This protein binds this small molecule.
Small molecule (SMILES): Nc1ccn([C@@H]2O[C@H](CO[P](=O)(O)O[C@H]3[C@@H](O)[C@H](n4ccc(N)nc4=O)O[C@@H]3CO[P](=O)(O)O[C@H]3[C@@H](O)[C@H](n4cnc5c(N)ncnc54)O[C@@H]3CO[P](=O)(O)O[C@H]3[C@@H](O)[C@H](n4ccc(=O)[nH]c4=O)O[C@@H]3CO[P](=O)(O)O[C@H]3[C@@H](O)[C@H](n4cnc5c(N)ncnc54)O[C@@H]3CO[P](=O)(O)O[C@H]3[C@@H](O)[C@H](n4cc(C=O)c(N)nc4=O)O[C@@H]3CO[PH](=O)O)[C@@H](O)[C@H]2O)c(=O)n1

Binding-site contacts:
Ligand atom O2 contacts residue A3 of chain 1.V at 3.7 Å.
Ligand atom C2 contacts residue A1 of chain 1.V at 3.1 Å.
Ligand atom C4 contacts residue A3 of chain 1.V at 3.2 Å.
Ligand atom N3 contacts residue A1 of chain 1.V at 3.0 Å (h-bond).
Ligand atom N3 contacts residue A4 of chain 1.V at 4.0 Å.
Ligand atom N3 contacts residue U2 of chain 1.V at 3.7 Å.
Ligand atom O2 contacts residue A1 of chain 1.V at 2.8 Å (h-bond).
Ligand atom C2 contacts residue U2 of chain 1.V at 3.3 Å.
Ligand atom C2 contacts residue A3 of chain 1.V at 3.8 Å.
Ligand atom O2 contacts residue U2 of chain 1.V at 3.1 Å (h-bond).
Ligand atom N1 contacts residue U2 of chain 1.V at 2.7 Å (h-bond).
Ligand atom C5 contacts residue A3 of chain 1.V at 4.1 Å.
Ligand atom C4 contacts residue A1 of chain 1.V at 3.0 Å.
Ligand atom N7 contacts residue A1 of chain 1.V at 3.9 Å.
Ligand atom C6 contacts residue A3 of chain 1.V at 3.6 Å.
Ligand atom C1' contacts residue A1 of chain 1.V at 4.2 Å.
Ligand atom C8 contacts residue A1 of chain 1.V at 4.1 Å.
Ligand atom N4 contacts residue A4 of chain 1.V at 3.5 Å (h-bond).
Ligand atom C4 contacts residue A1 of chain 1.V at 3.3 Å.
Ligand atom C2 contacts residue A3 of chain 1.V at 4.0 Å.
Ligand atom N1 contacts residue A1 of chain 1.V at 3.2 Å.
Ligand atom N4 contacts residue A3 of chain 1.V at 2.8 Å (h-bond).
Ligand atom N6 contacts residue U2 of chain 1.V at 3.1 Å (h-bond).
Ligand atom C2 contacts residue A1 of chain 1.V at 3.1 Å.
Ligand atom C2 contacts residue U2 of chain 1.V at 3.7 Å.
Ligand atom C5 contacts residue A1 of chain 1.V at 4.4 Å.
Ligand atom O4 contacts residue U2 of chain 1.V at 4.2 Å.
Ligand atom N9 contacts residue A1 of chain 1.V at 3.7 Å.
Ligand atom C4 contacts residue A3 of chain 1.V at 4.3 Å.
Ligand atom C5 contacts residue A1 of chain 1.V at 3.6 Å.
Ligand atom N3 contacts residue A3 of chain 1.V at 2.7 Å (h-bond).
Ligand atom N3 contacts residue A1 of chain 1.V at 2.5 Å (h-bond).
Ligand atom O4 contacts residue A1 of chain 1.V at 2.4 Å (h-bond).
Ligand atom C6 contacts residue A1 of chain 1.V at 3.5 Å.
Ligand atom N6 contacts residue A1 of chain 1.V at 3.8 Å.
Ligand atom C6 contacts residue U2 of chain 1.V at 3.7 Å.
Ligand atom N1 contacts residue A3 of chain 1.V at 3.7 Å.
Ligand atom N3 contacts residue A3 of chain 1.V at 4.3 Å.
Ligand atom C4 contacts residue A4 of chain 1.V at 3.9 Å.
Ligand atom N6 contacts residue A3 of chain 1.V at 3.6 Å.